Binding-site contacts:
Ligand atom C19 contacts residue MET269 of chain 1.C at 3.6 Å (hydrophobic).
Ligand atom C12 contacts residue ASP175 of chain 1.C at 3.4 Å.
Ligand atom C16 contacts residue PHE300 of chain 1.C at 3.8 Å (hydrophobic).
Ligand atom C17 contacts residue VAL174 of chain 1.C at 3.6 Å (hydrophobic).
Ligand atom C8 contacts residue MET303 of chain 1.C at 3.6 Å (hydrophobic).
Ligand atom O20 contacts residue ILE171 of chain 1.C at 3.8 Å.
Ligand atom C10 contacts residue THR193 of chain 1.C at 3.4 Å.
Ligand atom C5 contacts residue PHE300 of chain 1.C at 3.7 Å (hydrophobic).
Ligand atom N1 contacts residue MET303 of chain 1.C at 3.6 Å.
Ligand atom C17 contacts residue ILE171 of chain 1.C at 3.9 Å (hydrophobic).
Ligand atom CL contacts residue HIS308 of chain 1.C at 3.8 Å.
Ligand atom C10 contacts residue PHE300 of chain 1.C at 3.8 Å (hydrophobic).
Ligand atom N6 contacts residue THR193 of chain 1.C at 2.9 Å (h-bond).
Ligand atom N6 contacts residue PHE300 of chain 1.C at 3.2 Å.
Ligand atom C2 contacts residue PHE300 of chain 1.C at 3.1 Å (hydrophobic).
Ligand atom C16 contacts residue MET269 of chain 1.C at 3.6 Å (hydrophobic).
Ligand atom C7 contacts residue MET303 of chain 1.C at 3.7 Å (hydrophobic).
Ligand atom O20 contacts residue ASP175 of chain 1.C at 2.7 Å (salt-bridge).
Ligand atom C8 contacts residue LEU265 of chain 1.C at 3.8 Å (hydrophobic).
Ligand atom S4 contacts residue THR193 of chain 1.C at 3.7 Å.
Ligand atom C3 contacts residue MET303 of chain 1.C at 3.7 Å (hydrophobic).
Ligand atom C14 contacts residue LEU265 of chain 1.C at 3.9 Å (hydrophobic).
Ligand atom S4 contacts residue PHE170 of chain 1.C at 3.6 Å.
Ligand atom C14 contacts residue MET303 of chain 1.C at 3.6 Å (hydrophobic).
Ligand atom CL contacts residue PHE285 of chain 1.C at 3.1 Å.
Ligand atom N6 contacts residue PHE170 of chain 1.C at 3.5 Å.
Ligand atom C18 contacts residue ILE171 of chain 1.C at 3.5 Å (hydrophobic).
Ligand atom O20 contacts residue PHE189 of chain 1.C at 3.8 Å.
Ligand atom N1 contacts residue PHE300 of chain 1.C at 3.6 Å.
Ligand atom C10 contacts residue ILE171 of chain 1.C at 4.0 Å (hydrophobic).
Ligand atom C3 contacts residue PHE300 of chain 1.C at 4.0 Å (hydrophobic).
Ligand atom S4 contacts residue PHE300 of chain 1.C at 3.0 Å.
Ligand atom C8 contacts residue ILE171 of chain 1.C at 3.9 Å (hydrophobic).
Ligand atom C12 contacts residue ILE171 of chain 1.C at 3.5 Å (hydrophobic).
Ligand atom C18 contacts residue ASP175 of chain 1.C at 3.3 Å.
Ligand atom C2 contacts residue THR193 of chain 1.C at 4.0 Å.
Ligand atom C18 contacts residue VAL174 of chain 1.C at 3.7 Å (hydrophobic).
Ligand atom N1 contacts residue ILE171 of chain 1.C at 4.0 Å.
Ligand atom C2 contacts residue PHE170 of chain 1.C at 3.7 Å (hydrophobic).
Ligand atom C17 contacts residue THR193 of chain 1.C at 3.5 Å.

The small molecule below binds the protein below.
Small molecule (SMILES): Oc1ccc(Nc2nc(-c3ccc(Cl)cc3)cs2)cc1

Sequence of chain 1.C:
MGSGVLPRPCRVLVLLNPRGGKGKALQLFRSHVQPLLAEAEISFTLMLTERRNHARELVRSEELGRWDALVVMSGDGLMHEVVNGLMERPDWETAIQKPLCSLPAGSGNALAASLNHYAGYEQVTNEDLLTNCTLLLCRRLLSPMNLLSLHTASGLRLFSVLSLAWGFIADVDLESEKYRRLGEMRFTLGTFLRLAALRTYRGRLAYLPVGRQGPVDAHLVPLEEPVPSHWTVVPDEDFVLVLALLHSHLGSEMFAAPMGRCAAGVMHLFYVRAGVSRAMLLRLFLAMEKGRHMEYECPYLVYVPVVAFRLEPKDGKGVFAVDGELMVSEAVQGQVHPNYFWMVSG